Sequence of chain 31.E:
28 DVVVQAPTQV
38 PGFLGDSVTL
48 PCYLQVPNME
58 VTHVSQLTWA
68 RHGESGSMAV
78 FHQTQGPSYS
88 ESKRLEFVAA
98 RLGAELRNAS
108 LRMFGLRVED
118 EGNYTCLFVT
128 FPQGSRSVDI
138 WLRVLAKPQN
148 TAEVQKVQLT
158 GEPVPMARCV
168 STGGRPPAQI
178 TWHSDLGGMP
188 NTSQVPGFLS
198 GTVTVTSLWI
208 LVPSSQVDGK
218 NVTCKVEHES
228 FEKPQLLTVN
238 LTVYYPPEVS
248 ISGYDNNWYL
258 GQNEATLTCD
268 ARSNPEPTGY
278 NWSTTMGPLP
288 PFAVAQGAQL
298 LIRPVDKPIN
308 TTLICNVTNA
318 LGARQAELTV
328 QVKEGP

Binding-site contacts:
Ligand atom C4 contacts residue ASN307 of chain 31.E at 4.2 Å.
Ligand atom C3 contacts residue ASN307 of chain 31.E at 3.8 Å.
Ligand atom O6 contacts residue GLN328 of chain 31.E at 4.3 Å.
Ligand atom O5 contacts residue ASN307 of chain 31.E at 2.3 Å (h-bond).
Ligand atom C7 contacts residue ASN307 of chain 31.E at 4.1 Å.
Ligand atom C1 contacts residue ASN307 of chain 31.E at 1.4 Å.
Ligand atom C2 contacts residue ASN307 of chain 31.E at 2.5 Å.
Ligand atom C5 contacts residue ASN307 of chain 31.E at 3.6 Å.
Ligand atom N2 contacts residue ASN307 of chain 31.E at 3.0 Å (h-bond).
Ligand atom C8 contacts residue PRO305 of chain 31.E at 2.9 Å (hydrophobic).
Ligand atom C8 contacts residue ASN307 of chain 31.E at 4.5 Å.
Ligand atom C7 contacts residue PRO305 of chain 31.E at 4.3 Å (hydrophobic).
Ligand atom C8 contacts residue ILE306 of chain 31.E at 3.7 Å (hydrophobic).

The small molecule below binds the protein below.
Small molecule (SMILES): CC(=O)N[C@H]1[C@H](O[C@H]2[C@H](O)[C@@H](NC(C)=O)CO[C@@H]2CO[C@@H]2O[C@@H](C)[C@@H](O)[C@@H](O)[C@@H]2O)O[C@H](CO)[C@@H](O[C@@H]2O[C@H](CO)[C@@H](O)[C@H](O)[C@@H]2O)[C@@H]1O